Sequence of chain 1.C:
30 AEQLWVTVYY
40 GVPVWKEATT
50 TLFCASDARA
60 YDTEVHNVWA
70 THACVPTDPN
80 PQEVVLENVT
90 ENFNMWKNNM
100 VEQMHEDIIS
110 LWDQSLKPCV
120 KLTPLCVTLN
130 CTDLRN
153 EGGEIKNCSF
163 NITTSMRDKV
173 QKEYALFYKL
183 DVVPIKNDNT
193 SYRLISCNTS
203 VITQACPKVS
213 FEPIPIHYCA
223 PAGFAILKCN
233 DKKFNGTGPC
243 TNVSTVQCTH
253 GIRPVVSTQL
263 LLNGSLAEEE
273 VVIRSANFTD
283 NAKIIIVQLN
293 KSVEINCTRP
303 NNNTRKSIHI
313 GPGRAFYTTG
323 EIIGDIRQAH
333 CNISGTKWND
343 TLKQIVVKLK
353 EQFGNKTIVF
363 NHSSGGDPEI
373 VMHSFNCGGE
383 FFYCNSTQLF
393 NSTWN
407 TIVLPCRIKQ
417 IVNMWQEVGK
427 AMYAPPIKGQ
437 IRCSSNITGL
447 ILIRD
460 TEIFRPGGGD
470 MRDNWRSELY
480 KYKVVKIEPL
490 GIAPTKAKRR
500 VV

This small molecule binds to this protein.
Small molecule (SMILES): CC(=O)N[C@H]1[C@H](O[C@H]2[C@H](O)[C@@H](NC(C)=O)CO[C@@H]2CO)O[C@H](CO)[C@@H](O[C@@H]2O[C@H](CO[C@H]3O[C@H](CO)[C@@H](O)[C@H](O)[C@@H]3O)[C@@H](O)[C@H](O[C@H]3O[C@H](CO)[C@@H](O)[C@H](O)[C@@H]3O)[C@@H]2O)[C@@H]1O

Binding-site contacts:
Ligand atom O3 contacts residue CYS439 of chain 1.C at 3.9 Å.
Ligand atom O6 contacts residue ASN265 of chain 1.C at 4.3 Å.
Ligand atom C8 contacts residue ASN378 of chain 1.C at 3.3 Å.
Ligand atom C3 contacts residue SER440 of chain 1.C at 3.3 Å.
Ligand atom C1 contacts residue SER441 of chain 1.C at 4.2 Å.
Ligand atom O7 contacts residue SER440 of chain 1.C at 3.5 Å (h-bond).
Ligand atom O6 contacts residue GLU63 of chain 1.C at 3.8 Å.
Ligand atom C2 contacts residue SER440 of chain 1.C at 4.1 Å.
Ligand atom C7 contacts residue SER440 of chain 1.C at 3.7 Å.
Ligand atom N2 contacts residue SER441 of chain 1.C at 4.0 Å.
Ligand atom O3 contacts residue SER440 of chain 1.C at 4.3 Å.
Ligand atom C3 contacts residue ASN265 of chain 1.C at 3.9 Å.
Ligand atom O6 contacts residue NAG1 of chain 1.TA at 3.9 Å.
Ligand atom O6 contacts residue GLY380 of chain 1.C at 4.0 Å.
Ligand atom C5 contacts residue SER440 of chain 1.C at 3.5 Å.
Ligand atom C8 contacts residue CYS439 of chain 1.C at 3.8 Å (hydrophobic).
Ligand atom C8 contacts residue LEU264 of chain 1.C at 4.2 Å (hydrophobic).
Ligand atom O4 contacts residue SER440 of chain 1.C at 3.6 Å (h-bond).
Ligand atom C8 contacts residue ASN265 of chain 1.C at 3.5 Å.
Ligand atom C1 contacts residue ASN265 of chain 1.C at 1.5 Å.
Ligand atom N2 contacts residue ASN265 of chain 1.C at 2.6 Å (h-bond).
Ligand atom O7 contacts residue ASN265 of chain 1.C at 4.0 Å.
Ligand atom O5 contacts residue ASN265 of chain 1.C at 2.3 Å (h-bond).
Ligand atom C2 contacts residue ASN265 of chain 1.C at 2.6 Å.
Ligand atom C1 contacts residue SER440 of chain 1.C at 4.0 Å.
Ligand atom O5 contacts residue SER440 of chain 1.C at 4.3 Å.
Ligand atom N2 contacts residue SER440 of chain 1.C at 4.3 Å.
Ligand atom O7 contacts residue ASN378 of chain 1.C at 4.4 Å.
Ligand atom C4 contacts residue SER440 of chain 1.C at 3.7 Å.
Ligand atom O2 contacts residue ILE433 of chain 1.C at 3.7 Å.
Ligand atom C8 contacts residue SER440 of chain 1.C at 3.4 Å.
Ligand atom C4 contacts residue ASN265 of chain 1.C at 4.2 Å.
Ligand atom C7 contacts residue ASN265 of chain 1.C at 3.2 Å.
Ligand atom C5 contacts residue ASN265 of chain 1.C at 3.6 Å.
Ligand atom C3 contacts residue CYS439 of chain 1.C at 4.3 Å (hydrophobic).
Ligand atom C7 contacts residue ASN378 of chain 1.C at 4.3 Å.
Ligand atom C8 contacts residue ARG438 of chain 1.C at 4.1 Å.